Sequence of chain 51.B:
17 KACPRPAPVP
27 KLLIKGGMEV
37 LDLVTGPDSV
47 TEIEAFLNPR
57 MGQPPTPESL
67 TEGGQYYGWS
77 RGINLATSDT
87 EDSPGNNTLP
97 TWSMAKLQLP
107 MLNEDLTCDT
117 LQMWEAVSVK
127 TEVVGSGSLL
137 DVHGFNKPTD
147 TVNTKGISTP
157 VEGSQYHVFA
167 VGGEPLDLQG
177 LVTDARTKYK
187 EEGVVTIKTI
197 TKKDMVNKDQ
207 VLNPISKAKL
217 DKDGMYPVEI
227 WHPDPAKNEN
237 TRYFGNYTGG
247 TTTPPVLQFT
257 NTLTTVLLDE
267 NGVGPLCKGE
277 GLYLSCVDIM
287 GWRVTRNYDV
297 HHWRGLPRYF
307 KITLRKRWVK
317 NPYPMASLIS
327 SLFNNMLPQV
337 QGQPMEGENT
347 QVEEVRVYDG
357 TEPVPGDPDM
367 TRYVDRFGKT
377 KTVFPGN

Sequence of chain 51.A:
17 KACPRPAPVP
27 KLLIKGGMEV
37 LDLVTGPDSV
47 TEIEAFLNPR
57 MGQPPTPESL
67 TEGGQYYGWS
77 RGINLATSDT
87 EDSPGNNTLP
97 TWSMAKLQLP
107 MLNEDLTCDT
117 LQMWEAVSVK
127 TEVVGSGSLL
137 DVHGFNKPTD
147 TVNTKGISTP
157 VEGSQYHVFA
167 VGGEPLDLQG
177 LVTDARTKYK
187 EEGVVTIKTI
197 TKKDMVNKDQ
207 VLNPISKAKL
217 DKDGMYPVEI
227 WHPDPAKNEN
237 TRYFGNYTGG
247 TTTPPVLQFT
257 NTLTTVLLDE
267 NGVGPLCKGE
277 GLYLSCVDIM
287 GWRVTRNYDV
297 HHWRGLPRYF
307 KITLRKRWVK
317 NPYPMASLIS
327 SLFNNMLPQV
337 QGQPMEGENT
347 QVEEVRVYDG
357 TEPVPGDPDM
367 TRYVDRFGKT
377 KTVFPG

The protein below binds the small molecule below.
Small molecule (SMILES): CC(=O)N[C@H]1[C@H]([C@H](O)[C@H](O)CO)O[C@@](O[C@H]2[C@@H](O)[C@@H](CO)O[C@@H](O[C@H]3[C@H](O)[C@@H](O)[C@H](O)O[C@@H]3CO)[C@@H]2O)(C(=O)O)C[C@@H]1O

Binding-site contacts:
Ligand atom O8 contacts residue TYR72 of chain 51.A at 3.9 Å.
Ligand atom C3 contacts residue ARG77 of chain 51.A at 3.8 Å.
Ligand atom O6 contacts residue ASN93 of chain 51.A at 2.9 Å (h-bond).
Ligand atom C6 contacts residue ASN93 of chain 51.A at 3.1 Å.
Ligand atom O8 contacts residue ARG77 of chain 51.A at 3.3 Å (salt-bridge).
Ligand atom O4 contacts residue VAL296 of chain 51.A at 3.7 Å.
Ligand atom C3 contacts residue GLY78 of chain 51.A at 4.2 Å.
Ligand atom C6 contacts residue TYR72 of chain 51.A at 3.9 Å (hydrophobic).
Ligand atom C3 contacts residue VAL296 of chain 51.A at 3.4 Å (hydrophobic).
Ligand atom C2 contacts residue GLY78 of chain 51.A at 4.1 Å.
Ligand atom C3 contacts residue GLY78 of chain 51.A at 3.7 Å.
Ligand atom O3 contacts residue GLY78 of chain 51.A at 3.6 Å.
Ligand atom O10 contacts residue ASN293 of chain 51.A at 4.3 Å.
Ligand atom C5 contacts residue TYR72 of chain 51.A at 3.7 Å (hydrophobic).
Ligand atom O1A contacts residue ARG77 of chain 51.A at 3.1 Å.
Ligand atom O4 contacts residue ASN80 of chain 51.A at 4.1 Å.
Ligand atom C11 contacts residue ASP85 of chain 51.B at 3.5 Å.
Ligand atom C10 contacts residue TYR72 of chain 51.A at 3.8 Å (hydrophobic).
Ligand atom C4 contacts residue GLY78 of chain 51.A at 3.6 Å.
Ligand atom C1 contacts residue ARG77 of chain 51.A at 3.5 Å.
Ligand atom O4 contacts residue ILE79 of chain 51.A at 3.7 Å.
Ligand atom C4 contacts residue ARG77 of chain 51.A at 4.3 Å.
Ligand atom O1A contacts residue GLY78 of chain 51.A at 3.4 Å (h-bond).
Ligand atom C6 contacts residue THR94 of chain 51.A at 3.9 Å.
Ligand atom O1A contacts residue TYR72 of chain 51.A at 3.7 Å.
Ligand atom O4 contacts residue THR291 of chain 51.A at 3.5 Å.
Ligand atom C3 contacts residue HIS298 of chain 51.A at 4.1 Å.
Ligand atom C11 contacts residue TYR72 of chain 51.A at 3.9 Å (hydrophobic).
Ligand atom C4 contacts residue HIS298 of chain 51.A at 3.6 Å.
Ligand atom O4 contacts residue TYR72 of chain 51.A at 4.2 Å.
Ligand atom C1 contacts residue GLY78 of chain 51.A at 4.2 Å.
Ligand atom N5 contacts residue TYR72 of chain 51.A at 2.9 Å (h-bond).
Ligand atom C4 contacts residue VAL296 of chain 51.A at 4.2 Å (hydrophobic).
Ligand atom C4 contacts residue TYR72 of chain 51.A at 3.7 Å (hydrophobic).
Ligand atom O1B contacts residue ARG77 of chain 51.A at 3.0 Å (salt-bridge).
Ligand atom O4 contacts residue HIS298 of chain 51.A at 2.7 Å (h-bond).
Ligand atom O4 contacts residue GLY78 of chain 51.A at 3.3 Å.
Ligand atom O1B contacts residue TYR72 of chain 51.A at 4.1 Å.
Ligand atom C1 contacts residue TYR72 of chain 51.A at 4.1 Å (hydrophobic).
Ligand atom C5 contacts residue ASN93 of chain 51.A at 3.6 Å.